A small-molecule ligand and the protein it binds are described below.
Small molecule (SMILES): CC(C)[C@H](NC(=O)[C@@H](NC(=O)[C@@H](NC(=O)[C@@H](NC(=O)[C@H](C)NC(=O)[C@H](CO)NC(=O)[C@@H](N)CCCCN)[C@@H](C)OP(=O)(O)O)[C@@H](C)O)[C@@H](C)O)C(N)=O

Sequence of chain 1.C:
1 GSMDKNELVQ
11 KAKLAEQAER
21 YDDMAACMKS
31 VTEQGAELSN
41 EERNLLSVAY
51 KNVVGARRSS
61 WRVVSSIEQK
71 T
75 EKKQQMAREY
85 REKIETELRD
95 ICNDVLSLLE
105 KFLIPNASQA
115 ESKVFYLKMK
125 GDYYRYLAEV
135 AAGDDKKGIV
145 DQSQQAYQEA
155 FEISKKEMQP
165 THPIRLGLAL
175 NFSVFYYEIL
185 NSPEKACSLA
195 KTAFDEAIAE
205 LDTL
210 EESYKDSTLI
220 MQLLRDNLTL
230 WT

Binding-site contacts:
Ligand atom CG2 contacts residue LYS51 of chain 1.C at 3.6 Å.
Ligand atom O3P contacts residue TYR130 of chain 1.C at 2.9 Å (h-bond).
Ligand atom O3P contacts residue ARG129 of chain 1.C at 2.5 Å (salt-bridge).
Ligand atom C contacts residue ASN175 of chain 1.C at 3.3 Å.
Ligand atom OG1 contacts residue LYS122 of chain 1.C at 3.0 Å.
Ligand atom O contacts residue VAL178 of chain 1.C at 2.9 Å.
Ligand atom CA contacts residue GLU182 of chain 1.C at 3.7 Å.
Ligand atom OG contacts residue TRP230 of chain 1.C at 3.2 Å (h-bond).
Ligand atom O3P contacts residue ASP126 of chain 1.C at 3.6 Å (salt-bridge).
Ligand atom O contacts residue LYS51 of chain 1.C at 3.8 Å.
Ligand atom CG2 contacts residue ASN175 of chain 1.C at 3.2 Å.
Ligand atom CA contacts residue GLU182 of chain 1.C at 3.2 Å.
Ligand atom CB contacts residue VAL178 of chain 1.C at 3.3 Å (hydrophobic).
Ligand atom CB contacts residue GLU182 of chain 1.C at 2.9 Å.
Ligand atom O2P contacts residue TYR130 of chain 1.C at 3.5 Å (h-bond).
Ligand atom C contacts residue GLU182 of chain 1.C at 3.5 Å.
Ligand atom CB contacts residue LEU222 of chain 1.C at 3.6 Å (hydrophobic).
Ligand atom CB contacts residue GLU182 of chain 1.C at 3.3 Å.
Ligand atom O1P contacts residue ARG58 of chain 1.C at 3.2 Å (salt-bridge).
Ligand atom CA contacts residue ASN175 of chain 1.C at 3.0 Å.
Ligand atom O2P contacts residue ARG58 of chain 1.C at 3.3 Å (salt-bridge).
Ligand atom CG2 contacts residue VAL178 of chain 1.C at 3.7 Å (hydrophobic).
Ligand atom CB contacts residue ASN175 of chain 1.C at 3.5 Å.
Ligand atom CG2 contacts residue ARG129 of chain 1.C at 3.2 Å.
Ligand atom OG contacts residue GLU182 of chain 1.C at 2.7 Å (salt-bridge).
Ligand atom CE contacts residue ARG58 of chain 1.C at 3.1 Å.
Ligand atom CB contacts residue ASN175 of chain 1.C at 2.8 Å.
Ligand atom N contacts residue GLU182 of chain 1.C at 2.5 Å (salt-bridge).
Ligand atom CB contacts residue LYS122 of chain 1.C at 3.5 Å.
Ligand atom CB contacts residue LYS51 of chain 1.C at 3.5 Å.
Ligand atom N contacts residue ASN175 of chain 1.C at 2.7 Å (h-bond).
Ligand atom CG2 contacts residue LYS122 of chain 1.C at 3.7 Å.
Ligand atom CA contacts residue ASN226 of chain 1.C at 3.8 Å.
Ligand atom P contacts residue ARG58 of chain 1.C at 3.8 Å.
Ligand atom CB contacts residue ASN226 of chain 1.C at 3.5 Å.
Ligand atom NZ contacts residue ARG58 of chain 1.C at 3.6 Å.
Ligand atom P contacts residue ARG129 of chain 1.C at 3.0 Å.
Ligand atom O1P contacts residue ARG129 of chain 1.C at 2.4 Å (salt-bridge).
Ligand atom N contacts residue ASN226 of chain 1.C at 3.3 Å (h-bond).
Ligand atom OG1 contacts residue ASN175 of chain 1.C at 3.2 Å (h-bond).